Binding-site contacts:
Ligand atom CB contacts residue PXL1 of chain 1.I at 3.2 Å.
Ligand atom O contacts residue THR145 of chain 1.A at 3.6 Å.
Ligand atom CB contacts residue THR247 of chain 1.B at 3.6 Å.
Ligand atom C contacts residue ARG344 of chain 1.A at 3.4 Å.
Ligand atom CB contacts residue GOL1 of chain 1.L at 3.7 Å.
Ligand atom OXT contacts residue ARG344 of chain 1.A at 2.8 Å (salt-bridge).
Ligand atom CA contacts residue GLY16 of chain 1.A at 3.8 Å.
Ligand atom C contacts residue TYR94 of chain 1.A at 4.0 Å (hydrophobic).
Ligand atom OXT contacts residue ARG335 of chain 1.A at 4.4 Å.
Ligand atom C contacts residue ARG335 of chain 1.A at 4.5 Å.
Ligand atom O contacts residue PXL1 of chain 1.I at 3.4 Å (h-bond).
Ligand atom OXT contacts residue GOL1 of chain 1.L at 2.8 Å (h-bond).
Ligand atom O contacts residue ARG344 of chain 1.A at 2.7 Å (salt-bridge).
Ligand atom CB contacts residue GLY16 of chain 1.A at 4.0 Å.
Ligand atom CB contacts residue TYR94 of chain 1.A at 3.3 Å (hydrophobic).
Ligand atom N contacts residue TYR94 of chain 1.A at 2.7 Å (h-bond).
Ligand atom CA contacts residue PXL1 of chain 1.I at 2.5 Å.
Ligand atom C contacts residue GLY16 of chain 1.A at 4.1 Å.
Ligand atom O contacts residue TYR94 of chain 1.A at 4.0 Å.
Ligand atom CB contacts residue ARG335 of chain 1.A at 3.9 Å.
Ligand atom C contacts residue PXL1 of chain 1.I at 3.8 Å.
Ligand atom C contacts residue GOL1 of chain 1.L at 3.7 Å.
Ligand atom CA contacts residue TYR94 of chain 1.A at 3.5 Å (hydrophobic).
Ligand atom CA contacts residue GOL1 of chain 1.L at 4.3 Å.
Ligand atom N contacts residue PXL1 of chain 1.I at 1.5 Å.
Ligand atom OXT contacts residue GLY16 of chain 1.A at 3.8 Å.
Ligand atom O contacts residue PRO146 of chain 1.A at 3.8 Å.

Sequence of chain 1.A:
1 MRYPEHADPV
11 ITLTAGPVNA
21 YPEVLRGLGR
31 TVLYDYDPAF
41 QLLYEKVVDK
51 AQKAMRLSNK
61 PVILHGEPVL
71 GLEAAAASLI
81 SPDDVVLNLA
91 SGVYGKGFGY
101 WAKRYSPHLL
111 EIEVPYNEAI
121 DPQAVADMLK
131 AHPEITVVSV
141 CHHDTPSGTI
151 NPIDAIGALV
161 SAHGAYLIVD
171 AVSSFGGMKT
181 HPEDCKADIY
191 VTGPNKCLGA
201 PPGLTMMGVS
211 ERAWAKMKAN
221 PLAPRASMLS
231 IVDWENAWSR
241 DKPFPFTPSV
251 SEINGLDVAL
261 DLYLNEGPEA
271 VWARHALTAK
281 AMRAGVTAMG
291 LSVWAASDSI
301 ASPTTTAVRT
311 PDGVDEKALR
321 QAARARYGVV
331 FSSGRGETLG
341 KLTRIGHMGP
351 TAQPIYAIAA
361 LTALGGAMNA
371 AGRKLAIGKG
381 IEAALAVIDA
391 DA

The protein below binds the small molecule below.
Small molecule (SMILES): C[C@H](N)C(=O)O

Sequence of chain 1.B:
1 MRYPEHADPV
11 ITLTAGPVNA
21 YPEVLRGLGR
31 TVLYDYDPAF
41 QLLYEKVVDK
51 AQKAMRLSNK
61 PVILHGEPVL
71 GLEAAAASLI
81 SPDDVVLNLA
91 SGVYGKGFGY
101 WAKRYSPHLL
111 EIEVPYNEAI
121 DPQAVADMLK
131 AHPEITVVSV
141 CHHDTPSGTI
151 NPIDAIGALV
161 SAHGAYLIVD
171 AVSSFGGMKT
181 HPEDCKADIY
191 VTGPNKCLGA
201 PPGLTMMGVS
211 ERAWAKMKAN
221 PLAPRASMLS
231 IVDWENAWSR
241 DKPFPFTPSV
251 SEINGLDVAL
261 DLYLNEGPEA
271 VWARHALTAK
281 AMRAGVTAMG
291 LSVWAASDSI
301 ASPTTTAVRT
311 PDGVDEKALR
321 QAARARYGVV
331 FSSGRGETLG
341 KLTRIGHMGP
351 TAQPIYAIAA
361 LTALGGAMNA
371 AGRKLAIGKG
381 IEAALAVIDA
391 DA